Binding-site contacts:
Ligand atom C7 contacts residue GLU465 of chain 1.C at 4.4 Å.
Ligand atom O6 contacts residue THR236 of chain 1.B at 4.4 Å.
Ligand atom C8 contacts residue ARG457 of chain 1.C at 4.3 Å.
Ligand atom C5 contacts residue ASN234 of chain 1.B at 3.6 Å.
Ligand atom N2 contacts residue ASN234 of chain 1.B at 2.9 Å (h-bond).
Ligand atom O6 contacts residue LYS458 of chain 1.C at 4.0 Å.
Ligand atom C5 contacts residue THR236 of chain 1.B at 3.9 Å.
Ligand atom C7 contacts residue ASN234 of chain 1.B at 3.2 Å.
Ligand atom C5 contacts residue LYS458 of chain 1.C at 4.4 Å.
Ligand atom C8 contacts residue THR236 of chain 1.B at 4.5 Å.
Ligand atom C2 contacts residue ASN234 of chain 1.B at 2.5 Å.
Ligand atom C6 contacts residue LYS458 of chain 1.C at 4.0 Å.
Ligand atom C8 contacts residue ASN460 of chain 1.C at 3.0 Å.
Ligand atom C8 contacts residue ALA459 of chain 1.C at 4.5 Å (hydrophobic).
Ligand atom C4 contacts residue ASN234 of chain 1.B at 4.2 Å.
Ligand atom C7 contacts residue ASN460 of chain 1.C at 4.0 Å.
Ligand atom C6 contacts residue THR236 of chain 1.B at 3.7 Å.
Ligand atom O7 contacts residue GLU465 of chain 1.C at 3.6 Å (salt-bridge).
Ligand atom C7 contacts residue ARG457 of chain 1.C at 3.7 Å.
Ligand atom C3 contacts residue ASN234 of chain 1.B at 3.8 Å.
Ligand atom O3 contacts residue ALA459 of chain 1.C at 3.7 Å.
Ligand atom C1 contacts residue ASN234 of chain 1.B at 1.4 Å.
Ligand atom O7 contacts residue ARG457 of chain 1.C at 2.6 Å (salt-bridge).
Ligand atom O5 contacts residue ASN234 of chain 1.B at 2.3 Å (h-bond).
Ligand atom C8 contacts residue LYS462 of chain 1.C at 3.6 Å.
Ligand atom O7 contacts residue ASN460 of chain 1.C at 4.2 Å.
Ligand atom O5 contacts residue THR236 of chain 1.B at 3.9 Å.
Ligand atom O7 contacts residue ASN234 of chain 1.B at 3.0 Å (h-bond).

A protein and the small-molecule ligand that binds it are described below.
Small molecule (SMILES): CC(=O)N[C@H]1[C@H](O[C@H]2[C@H](O)[C@@H](NC(C)=O)CO[C@@H]2CO)O[C@H](CO)[C@@H](O)[C@@H]1O

Sequence of chain 1.C:
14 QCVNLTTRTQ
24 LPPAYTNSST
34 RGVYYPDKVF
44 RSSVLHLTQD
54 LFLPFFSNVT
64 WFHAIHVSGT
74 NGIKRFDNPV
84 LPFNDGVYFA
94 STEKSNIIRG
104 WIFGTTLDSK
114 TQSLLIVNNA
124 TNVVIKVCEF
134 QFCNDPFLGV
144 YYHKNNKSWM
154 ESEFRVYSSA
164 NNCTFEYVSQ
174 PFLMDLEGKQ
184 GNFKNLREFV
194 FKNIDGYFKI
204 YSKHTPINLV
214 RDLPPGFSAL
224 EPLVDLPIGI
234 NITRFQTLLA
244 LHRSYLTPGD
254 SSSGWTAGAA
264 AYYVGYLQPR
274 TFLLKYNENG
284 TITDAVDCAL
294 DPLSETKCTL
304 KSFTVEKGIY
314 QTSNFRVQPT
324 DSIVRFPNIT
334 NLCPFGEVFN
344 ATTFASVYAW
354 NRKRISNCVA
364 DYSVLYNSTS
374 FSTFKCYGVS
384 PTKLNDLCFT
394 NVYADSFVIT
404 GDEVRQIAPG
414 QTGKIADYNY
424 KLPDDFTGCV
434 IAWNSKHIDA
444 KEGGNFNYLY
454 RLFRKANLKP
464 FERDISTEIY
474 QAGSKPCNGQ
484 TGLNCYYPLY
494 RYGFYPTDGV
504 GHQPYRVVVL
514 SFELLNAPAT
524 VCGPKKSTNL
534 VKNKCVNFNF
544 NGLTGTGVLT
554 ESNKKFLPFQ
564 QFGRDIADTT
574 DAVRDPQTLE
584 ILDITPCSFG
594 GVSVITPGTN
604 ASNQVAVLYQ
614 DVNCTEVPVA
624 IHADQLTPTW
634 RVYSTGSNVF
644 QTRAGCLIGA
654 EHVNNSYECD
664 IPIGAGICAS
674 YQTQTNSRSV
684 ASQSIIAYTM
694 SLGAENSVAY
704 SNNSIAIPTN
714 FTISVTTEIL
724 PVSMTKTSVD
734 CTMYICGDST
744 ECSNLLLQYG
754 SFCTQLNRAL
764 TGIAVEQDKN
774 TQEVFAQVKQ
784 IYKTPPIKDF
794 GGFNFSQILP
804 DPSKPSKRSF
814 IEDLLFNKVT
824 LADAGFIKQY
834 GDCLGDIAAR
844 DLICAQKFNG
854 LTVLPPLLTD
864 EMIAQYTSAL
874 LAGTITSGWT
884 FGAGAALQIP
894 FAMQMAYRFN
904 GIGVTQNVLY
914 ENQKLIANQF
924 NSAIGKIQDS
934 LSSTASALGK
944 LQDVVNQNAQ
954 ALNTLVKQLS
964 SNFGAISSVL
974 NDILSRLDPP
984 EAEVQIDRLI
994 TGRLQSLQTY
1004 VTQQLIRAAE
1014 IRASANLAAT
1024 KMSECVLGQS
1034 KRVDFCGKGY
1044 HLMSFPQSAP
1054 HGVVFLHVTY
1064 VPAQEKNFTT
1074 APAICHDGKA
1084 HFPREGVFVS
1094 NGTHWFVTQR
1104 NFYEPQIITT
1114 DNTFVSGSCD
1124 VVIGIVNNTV

Sequence of chain 1.B:
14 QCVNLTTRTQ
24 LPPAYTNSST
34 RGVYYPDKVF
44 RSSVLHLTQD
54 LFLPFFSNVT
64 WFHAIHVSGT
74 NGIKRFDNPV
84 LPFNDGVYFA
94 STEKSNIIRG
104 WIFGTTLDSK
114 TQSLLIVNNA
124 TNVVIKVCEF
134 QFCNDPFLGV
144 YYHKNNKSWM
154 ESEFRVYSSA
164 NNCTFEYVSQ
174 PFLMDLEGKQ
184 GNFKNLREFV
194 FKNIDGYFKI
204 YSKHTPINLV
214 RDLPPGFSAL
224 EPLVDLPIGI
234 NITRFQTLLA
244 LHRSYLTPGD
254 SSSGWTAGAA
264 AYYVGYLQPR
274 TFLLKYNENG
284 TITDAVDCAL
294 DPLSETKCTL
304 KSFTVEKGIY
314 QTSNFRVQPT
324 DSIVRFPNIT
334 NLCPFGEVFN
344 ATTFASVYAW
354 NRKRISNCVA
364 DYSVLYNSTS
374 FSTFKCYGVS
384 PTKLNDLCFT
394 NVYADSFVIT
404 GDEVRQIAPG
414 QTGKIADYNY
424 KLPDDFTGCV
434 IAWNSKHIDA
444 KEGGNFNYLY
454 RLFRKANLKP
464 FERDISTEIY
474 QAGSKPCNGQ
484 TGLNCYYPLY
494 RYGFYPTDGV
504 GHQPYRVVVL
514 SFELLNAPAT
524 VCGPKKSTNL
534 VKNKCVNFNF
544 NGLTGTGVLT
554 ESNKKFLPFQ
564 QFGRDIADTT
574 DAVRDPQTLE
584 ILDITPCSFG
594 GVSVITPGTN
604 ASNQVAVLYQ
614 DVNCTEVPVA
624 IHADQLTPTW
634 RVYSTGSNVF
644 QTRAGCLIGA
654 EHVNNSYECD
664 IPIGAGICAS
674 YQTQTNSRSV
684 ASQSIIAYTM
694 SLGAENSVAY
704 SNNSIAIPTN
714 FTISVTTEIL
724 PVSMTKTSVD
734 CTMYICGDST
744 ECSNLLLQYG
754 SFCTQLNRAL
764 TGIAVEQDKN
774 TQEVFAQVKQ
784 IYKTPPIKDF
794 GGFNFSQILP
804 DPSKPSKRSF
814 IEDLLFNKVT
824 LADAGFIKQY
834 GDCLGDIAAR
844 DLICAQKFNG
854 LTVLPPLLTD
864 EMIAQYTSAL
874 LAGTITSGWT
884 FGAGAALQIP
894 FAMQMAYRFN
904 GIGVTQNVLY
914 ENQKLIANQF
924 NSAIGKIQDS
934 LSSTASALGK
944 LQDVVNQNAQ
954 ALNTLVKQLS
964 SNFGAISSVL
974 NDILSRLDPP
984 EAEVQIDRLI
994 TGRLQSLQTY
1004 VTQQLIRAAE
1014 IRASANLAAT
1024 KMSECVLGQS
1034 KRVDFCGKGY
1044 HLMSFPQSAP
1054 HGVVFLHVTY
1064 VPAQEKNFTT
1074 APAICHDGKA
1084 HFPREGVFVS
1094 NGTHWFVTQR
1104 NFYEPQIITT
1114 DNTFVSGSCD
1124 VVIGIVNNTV